A small-molecule ligand and the protein it binds are described below.
Small molecule (SMILES): CC(=O)N[C@H]1[C@H](O[C@H]2[C@H](O)[C@@H](NC(C)=O)CO[C@@H]2CO)O[C@H](CO)[C@@H](O)[C@@H]1O

Sequence of chain 1.C:
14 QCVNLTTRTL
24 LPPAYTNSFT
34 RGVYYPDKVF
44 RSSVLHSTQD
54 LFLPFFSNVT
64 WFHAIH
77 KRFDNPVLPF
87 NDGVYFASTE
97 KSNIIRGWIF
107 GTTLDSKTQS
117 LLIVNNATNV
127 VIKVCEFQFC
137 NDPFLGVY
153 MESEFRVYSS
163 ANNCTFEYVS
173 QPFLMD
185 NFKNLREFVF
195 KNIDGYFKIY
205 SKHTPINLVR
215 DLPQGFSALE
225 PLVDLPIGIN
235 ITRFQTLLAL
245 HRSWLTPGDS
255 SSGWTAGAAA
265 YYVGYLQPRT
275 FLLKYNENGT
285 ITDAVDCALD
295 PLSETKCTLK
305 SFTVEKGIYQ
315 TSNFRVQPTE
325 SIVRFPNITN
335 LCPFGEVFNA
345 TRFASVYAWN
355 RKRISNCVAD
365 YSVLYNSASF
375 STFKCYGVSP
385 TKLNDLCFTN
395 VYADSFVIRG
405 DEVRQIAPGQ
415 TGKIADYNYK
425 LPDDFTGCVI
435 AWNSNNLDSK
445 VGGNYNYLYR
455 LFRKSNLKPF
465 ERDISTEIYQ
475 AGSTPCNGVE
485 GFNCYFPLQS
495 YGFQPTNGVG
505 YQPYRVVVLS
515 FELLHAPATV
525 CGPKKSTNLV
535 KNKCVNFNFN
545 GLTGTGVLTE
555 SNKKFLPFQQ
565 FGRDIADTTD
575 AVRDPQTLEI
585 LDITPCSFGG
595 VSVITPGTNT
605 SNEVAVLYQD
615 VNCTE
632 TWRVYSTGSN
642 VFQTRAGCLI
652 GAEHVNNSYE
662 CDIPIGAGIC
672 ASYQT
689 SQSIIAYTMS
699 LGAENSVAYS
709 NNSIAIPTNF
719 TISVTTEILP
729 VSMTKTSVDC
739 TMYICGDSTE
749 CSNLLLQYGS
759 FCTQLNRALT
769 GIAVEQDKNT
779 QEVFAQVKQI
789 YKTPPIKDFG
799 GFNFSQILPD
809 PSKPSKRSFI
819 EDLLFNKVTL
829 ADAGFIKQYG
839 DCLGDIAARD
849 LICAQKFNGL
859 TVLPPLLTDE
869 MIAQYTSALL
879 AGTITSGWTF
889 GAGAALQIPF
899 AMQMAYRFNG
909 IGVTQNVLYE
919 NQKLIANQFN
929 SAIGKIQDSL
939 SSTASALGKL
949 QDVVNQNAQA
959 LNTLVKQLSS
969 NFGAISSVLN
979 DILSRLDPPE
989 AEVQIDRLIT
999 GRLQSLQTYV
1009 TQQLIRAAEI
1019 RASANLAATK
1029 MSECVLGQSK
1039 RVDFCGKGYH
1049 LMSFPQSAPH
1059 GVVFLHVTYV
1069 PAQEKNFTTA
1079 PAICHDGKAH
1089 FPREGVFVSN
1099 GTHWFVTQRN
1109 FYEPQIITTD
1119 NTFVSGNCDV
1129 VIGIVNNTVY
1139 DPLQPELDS

Binding-site contacts:
Ligand atom N2 contacts residue ASN1134 of chain 1.C at 2.9 Å (h-bond).
Ligand atom C7 contacts residue ASN1134 of chain 1.C at 3.7 Å.
Ligand atom C4 contacts residue ASN1134 of chain 1.C at 4.2 Å.
Ligand atom O5 contacts residue ASN1134 of chain 1.C at 2.4 Å (h-bond).
Ligand atom C5 contacts residue ASN1134 of chain 1.C at 3.6 Å.
Ligand atom O7 contacts residue ASN1134 of chain 1.C at 4.1 Å.
Ligand atom C3 contacts residue ASN1134 of chain 1.C at 3.8 Å.
Ligand atom C1 contacts residue ASN1134 of chain 1.C at 1.4 Å.
Ligand atom C2 contacts residue ASN1134 of chain 1.C at 2.5 Å.